A protein and the small-molecule ligand that binds it are described below.
Small molecule (SMILES): CCCCCCCCCCCC[N+](C)(C)CCCS(=O)(=O)O

Sequence of chain 1.A:
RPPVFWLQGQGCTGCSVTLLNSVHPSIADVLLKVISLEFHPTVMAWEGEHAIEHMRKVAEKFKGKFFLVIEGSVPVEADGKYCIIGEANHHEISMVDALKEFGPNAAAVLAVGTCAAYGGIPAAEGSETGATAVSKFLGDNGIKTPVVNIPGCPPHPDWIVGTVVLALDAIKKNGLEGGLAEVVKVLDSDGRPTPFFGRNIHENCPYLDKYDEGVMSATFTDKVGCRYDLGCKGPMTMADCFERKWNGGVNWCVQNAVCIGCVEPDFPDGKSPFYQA

Binding-site contacts:
Ligand atom C9 contacts residue VAL170 of chain 1.A at 3.9 Å (hydrophobic).
Ligand atom C12 contacts residue ILE177 of chain 1.A at 3.9 Å (hydrophobic).
Ligand atom C8 contacts residue VAL170 of chain 1.A at 4.4 Å (hydrophobic).
Ligand atom C10 contacts residue ILE41 of chain 1.A at 4.5 Å (hydrophobic).
Ligand atom C12 contacts residue PHE73 of chain 1.A at 3.6 Å (hydrophobic).
Ligand atom C13 contacts residue PRO8 of chain 1.A at 4.2 Å (hydrophobic).
Ligand atom C15 contacts residue ILE177 of chain 1.A at 4.4 Å (hydrophobic).
Ligand atom C8 contacts residue LEU116 of chain 1.A at 4.2 Å (hydrophobic).
Ligand atom C8 contacts residue VAL10 of chain 1.A at 4.2 Å (hydrophobic).
Ligand atom C13 contacts residue LEU174 of chain 1.A at 3.5 Å (hydrophobic).
Ligand atom C12 contacts residue LEU174 of chain 1.A at 3.9 Å (hydrophobic).
Ligand atom C10 contacts residue PHE73 of chain 1.A at 3.8 Å (hydrophobic).
Ligand atom C14 contacts residue LEU174 of chain 1.A at 4.4 Å (hydrophobic).
Ligand atom C8 contacts residue PHE73 of chain 1.A at 3.9 Å (hydrophobic).
Ligand atom C7 contacts residue VAL10 of chain 1.A at 3.7 Å (hydrophobic).
Ligand atom C7 contacts residue VAL75 of chain 1.A at 4.5 Å (hydrophobic).
Ligand atom C11 contacts residue LEU174 of chain 1.A at 3.8 Å (hydrophobic).
Ligand atom C14 contacts residue PRO8 of chain 1.A at 4.1 Å (hydrophobic).
Ligand atom C9 contacts residue ILE41 of chain 1.A at 4.2 Å (hydrophobic).
Ligand atom C11 contacts residue ILE41 of chain 1.A at 4.0 Å (hydrophobic).
Ligand atom C7 contacts residue VAL170 of chain 1.A at 4.0 Å (hydrophobic).
Ligand atom C14 contacts residue ILE177 of chain 1.A at 3.9 Å (hydrophobic).
Ligand atom C15 contacts residue PRO8 of chain 1.A at 3.9 Å (hydrophobic).
Ligand atom C11 contacts residue PHE73 of chain 1.A at 4.2 Å (hydrophobic).
Ligand atom C7 contacts residue LEU116 of chain 1.A at 4.2 Å (hydrophobic).
Ligand atom C13 contacts residue PHE73 of chain 1.A at 4.4 Å (hydrophobic).